Sequence of chain 1.C:
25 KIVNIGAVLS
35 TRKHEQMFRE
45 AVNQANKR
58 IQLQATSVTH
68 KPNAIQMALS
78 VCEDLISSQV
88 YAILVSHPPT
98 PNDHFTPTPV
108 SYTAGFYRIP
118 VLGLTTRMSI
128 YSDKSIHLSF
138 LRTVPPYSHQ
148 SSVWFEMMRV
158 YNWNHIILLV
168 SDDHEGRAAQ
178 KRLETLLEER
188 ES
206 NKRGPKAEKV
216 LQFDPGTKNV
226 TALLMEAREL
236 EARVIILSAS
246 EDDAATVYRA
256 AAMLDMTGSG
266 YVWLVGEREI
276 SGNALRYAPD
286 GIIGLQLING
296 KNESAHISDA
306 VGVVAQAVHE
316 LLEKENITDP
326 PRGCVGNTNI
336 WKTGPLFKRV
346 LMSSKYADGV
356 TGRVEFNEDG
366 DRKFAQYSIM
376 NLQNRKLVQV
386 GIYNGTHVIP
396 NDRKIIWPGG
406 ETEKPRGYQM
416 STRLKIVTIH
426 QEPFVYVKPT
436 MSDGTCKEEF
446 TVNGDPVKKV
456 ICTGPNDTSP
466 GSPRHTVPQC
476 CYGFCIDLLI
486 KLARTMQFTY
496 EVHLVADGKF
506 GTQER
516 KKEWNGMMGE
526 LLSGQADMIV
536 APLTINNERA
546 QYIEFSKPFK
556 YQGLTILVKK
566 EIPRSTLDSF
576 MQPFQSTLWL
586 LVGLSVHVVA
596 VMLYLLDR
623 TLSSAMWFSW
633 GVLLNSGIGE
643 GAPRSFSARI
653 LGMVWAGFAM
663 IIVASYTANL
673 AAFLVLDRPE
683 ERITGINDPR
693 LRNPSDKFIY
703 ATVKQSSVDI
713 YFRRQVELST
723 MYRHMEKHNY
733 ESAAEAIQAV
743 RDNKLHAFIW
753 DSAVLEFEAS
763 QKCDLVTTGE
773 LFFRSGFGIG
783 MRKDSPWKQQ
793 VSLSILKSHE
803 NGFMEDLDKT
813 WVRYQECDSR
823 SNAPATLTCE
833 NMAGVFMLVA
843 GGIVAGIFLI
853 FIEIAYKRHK

Binding-site contacts:
Ligand atom C8 contacts residue ASN389 of chain 1.C at 3.9 Å.
Ligand atom C2 contacts residue ASN389 of chain 1.C at 2.5 Å.
Ligand atom C1 contacts residue ASN389 of chain 1.C at 1.4 Å.
Ligand atom C5 contacts residue ASN389 of chain 1.C at 3.6 Å.
Ligand atom O7 contacts residue ASN389 of chain 1.C at 4.2 Å.
Ligand atom C7 contacts residue ASN389 of chain 1.C at 3.7 Å.
Ligand atom C3 contacts residue GLY390 of chain 1.C at 4.5 Å.
Ligand atom C2 contacts residue GLY390 of chain 1.C at 3.5 Å.
Ligand atom O5 contacts residue ASN389 of chain 1.C at 2.3 Å (h-bond).
Ligand atom O3 contacts residue ASN389 of chain 1.C at 3.8 Å.
Ligand atom C1 contacts residue GLY390 of chain 1.C at 4.3 Å.
Ligand atom C7 contacts residue HIS392 of chain 1.C at 4.2 Å.
Ligand atom C8 contacts residue VAL393 of chain 1.C at 3.9 Å (hydrophobic).
Ligand atom O3 contacts residue GLY390 of chain 1.C at 4.3 Å.
Ligand atom C4 contacts residue ASN389 of chain 1.C at 4.2 Å.
Ligand atom N2 contacts residue ASN389 of chain 1.C at 2.7 Å (h-bond).
Ligand atom N2 contacts residue HIS392 of chain 1.C at 4.0 Å.
Ligand atom N2 contacts residue GLY390 of chain 1.C at 3.9 Å.
Ligand atom C8 contacts residue HIS392 of chain 1.C at 3.4 Å.
Ligand atom C3 contacts residue ASN389 of chain 1.C at 3.7 Å.
Ligand atom C6 contacts residue HIS392 of chain 1.C at 3.8 Å.
Ligand atom O6 contacts residue HIS392 of chain 1.C at 2.9 Å (h-bond).

The protein below binds the small molecule below.
Small molecule (SMILES): CC(=O)N[C@H]1[C@H](O[C@H]2[C@H](O)[C@@H](NC(C)=O)CO[C@@H]2CO)O[C@H](CO)[C@@H](O)[C@@H]1O